Sequence of chain 1.A:
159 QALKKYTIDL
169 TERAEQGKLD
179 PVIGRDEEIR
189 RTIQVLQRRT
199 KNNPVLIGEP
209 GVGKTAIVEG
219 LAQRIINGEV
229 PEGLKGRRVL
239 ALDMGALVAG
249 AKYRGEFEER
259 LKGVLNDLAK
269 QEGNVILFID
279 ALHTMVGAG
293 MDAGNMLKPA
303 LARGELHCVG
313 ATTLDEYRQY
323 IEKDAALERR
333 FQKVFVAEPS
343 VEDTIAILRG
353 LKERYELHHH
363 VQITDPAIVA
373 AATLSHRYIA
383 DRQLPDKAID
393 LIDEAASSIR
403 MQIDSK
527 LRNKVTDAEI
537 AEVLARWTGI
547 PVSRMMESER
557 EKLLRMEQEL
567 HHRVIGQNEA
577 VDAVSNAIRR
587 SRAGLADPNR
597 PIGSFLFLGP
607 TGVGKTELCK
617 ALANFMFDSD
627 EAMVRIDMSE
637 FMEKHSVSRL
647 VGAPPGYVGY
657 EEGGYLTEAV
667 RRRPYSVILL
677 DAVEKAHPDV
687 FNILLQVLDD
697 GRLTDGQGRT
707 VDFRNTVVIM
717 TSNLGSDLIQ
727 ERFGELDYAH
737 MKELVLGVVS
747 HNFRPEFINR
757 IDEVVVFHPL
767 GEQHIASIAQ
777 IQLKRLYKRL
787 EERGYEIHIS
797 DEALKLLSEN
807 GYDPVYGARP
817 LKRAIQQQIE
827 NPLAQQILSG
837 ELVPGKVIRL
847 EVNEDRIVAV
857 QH

This small molecule binds to this protein.
Small molecule (SMILES): Nc1ncnc2c1ncn2[C@@H]1O[C@H](COP(=O)(O)OP(=O)(O)OP(O)(O)=S)[C@@H](O)[C@H]1O

Sequence of chain 1.B:
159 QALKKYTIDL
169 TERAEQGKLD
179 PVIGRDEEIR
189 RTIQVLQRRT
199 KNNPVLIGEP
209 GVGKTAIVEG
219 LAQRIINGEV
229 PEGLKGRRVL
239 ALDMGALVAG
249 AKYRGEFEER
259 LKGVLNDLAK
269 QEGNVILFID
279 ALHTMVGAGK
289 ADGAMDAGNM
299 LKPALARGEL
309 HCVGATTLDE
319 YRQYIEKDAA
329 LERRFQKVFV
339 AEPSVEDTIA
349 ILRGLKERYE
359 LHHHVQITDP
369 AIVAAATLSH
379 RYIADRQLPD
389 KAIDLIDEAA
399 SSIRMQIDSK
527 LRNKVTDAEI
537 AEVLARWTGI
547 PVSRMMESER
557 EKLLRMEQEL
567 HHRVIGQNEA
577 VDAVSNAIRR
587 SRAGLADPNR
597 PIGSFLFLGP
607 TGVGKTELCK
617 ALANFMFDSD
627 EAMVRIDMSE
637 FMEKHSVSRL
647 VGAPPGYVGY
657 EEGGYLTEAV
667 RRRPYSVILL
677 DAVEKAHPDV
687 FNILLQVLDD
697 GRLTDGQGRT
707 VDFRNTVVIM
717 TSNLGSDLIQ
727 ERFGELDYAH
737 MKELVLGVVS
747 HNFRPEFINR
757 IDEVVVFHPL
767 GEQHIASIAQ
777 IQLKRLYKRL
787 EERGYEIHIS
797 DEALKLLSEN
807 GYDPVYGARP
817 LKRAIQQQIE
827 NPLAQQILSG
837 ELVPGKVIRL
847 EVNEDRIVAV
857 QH

Binding-site contacts:
Ligand atom C8 contacts residue GLY610 of chain 1.B at 3.2 Å.
Ligand atom O1B contacts residue THR612 of chain 1.B at 3.1 Å (h-bond).
Ligand atom O2B contacts residue GLY608 of chain 1.B at 3.7 Å.
Ligand atom N1 contacts residue VAL570 of chain 1.B at 3.5 Å.
Ligand atom C2 contacts residue ILE774 of chain 1.B at 3.6 Å (hydrophobic).
Ligand atom O3' contacts residue LYS818 of chain 1.B at 2.7 Å (salt-bridge).
Ligand atom C6 contacts residue ILE571 of chain 1.B at 2.5 Å (hydrophobic).
Ligand atom N6 contacts residue ILE571 of chain 1.B at 1.3 Å (h-bond).
Ligand atom O3A contacts residue GLY608 of chain 1.B at 3.4 Å.
Ligand atom C4 contacts residue ILE774 of chain 1.B at 3.6 Å (hydrophobic).
Ligand atom N6 contacts residue GLY572 of chain 1.B at 3.5 Å (h-bond).
Ligand atom O4' contacts residue GLY608 of chain 1.B at 3.5 Å (h-bond).
Ligand atom O2B contacts residue GLY610 of chain 1.B at 3.4 Å (h-bond).
Ligand atom C3' contacts residue GLU613 of chain 1.B at 3.7 Å.
Ligand atom N7 contacts residue GLY610 of chain 1.B at 3.5 Å (h-bond).
Ligand atom N6 contacts residue VAL570 of chain 1.B at 3.6 Å.
Ligand atom O1A contacts residue THR612 of chain 1.B at 3.6 Å.
Ligand atom C2 contacts residue ARG569 of chain 1.B at 3.2 Å.
Ligand atom N1 contacts residue ILE571 of chain 1.B at 2.9 Å (h-bond).
Ligand atom O4' contacts residue ALA814 of chain 1.B at 3.5 Å.
Ligand atom C2' contacts residue GLU613 of chain 1.B at 3.6 Å.
Ligand atom O2B contacts residue VAL609 of chain 1.B at 3.4 Å (h-bond).
Ligand atom C8 contacts residue VAL609 of chain 1.B at 3.3 Å (hydrophobic).
Ligand atom PA contacts residue ARG815 of chain 1.B at 3.5 Å.
Ligand atom C5 contacts residue ILE571 of chain 1.B at 3.7 Å (hydrophobic).
Ligand atom S1G contacts residue ARG756 of chain 1.A at 3.2 Å (salt-bridge).
Ligand atom O3A contacts residue ARG815 of chain 1.B at 2.8 Å (salt-bridge).
Ligand atom O2B contacts residue LYS611 of chain 1.B at 3.1 Å (salt-bridge).
Ligand atom O2A contacts residue THR612 of chain 1.B at 2.8 Å (h-bond).
Ligand atom O2A contacts residue LYS611 of chain 1.B at 3.0 Å (salt-bridge).
Ligand atom O3B contacts residue GLY608 of chain 1.B at 2.7 Å (h-bond).
Ligand atom PB contacts residue GLY608 of chain 1.B at 3.7 Å.
Ligand atom N7 contacts residue VAL609 of chain 1.B at 3.3 Å (h-bond).
Ligand atom O3G contacts residue ASN719 of chain 1.B at 3.1 Å (h-bond).
Ligand atom O1A contacts residue ARG815 of chain 1.B at 3.1 Å (salt-bridge).
Ligand atom O2G contacts residue ARG756 of chain 1.A at 3.3 Å (salt-bridge).
Ligand atom N1 contacts residue ILE774 of chain 1.B at 3.7 Å.
Ligand atom C5 contacts residue ILE774 of chain 1.B at 3.6 Å (hydrophobic).
Ligand atom N1 contacts residue ARG569 of chain 1.B at 3.5 Å (salt-bridge).
Ligand atom O2A contacts residue GLU613 of chain 1.B at 3.5 Å (salt-bridge).